A protein and the small-molecule ligand that binds it are described below.
Small molecule (SMILES): COC(=O)[C@H]1O[C@H](O[C@@H]2[C@H](O)[C@@H](O)[C@@H](O[C@@H]3[C@H](O)[C@@H](O)[C@@H](O[C@@H]4[C@H](O)[C@@H](O)[C@@H](O[C@@H]5[C@H](O)[C@@H](O)[C@@H](O[C@@H]6[C@H](O)[C@@H](O)[C@@H](O)O[C@@H]6C(=O)O)O[C@@H]5C(=O)O)O[C@@H]4C(=O)O)O[C@@H]3C(=O)O)O[C@@H]2C(=O)O)[C@H](O)[C@@H](O)[C@H]1O

Sequence of chain 1.A:
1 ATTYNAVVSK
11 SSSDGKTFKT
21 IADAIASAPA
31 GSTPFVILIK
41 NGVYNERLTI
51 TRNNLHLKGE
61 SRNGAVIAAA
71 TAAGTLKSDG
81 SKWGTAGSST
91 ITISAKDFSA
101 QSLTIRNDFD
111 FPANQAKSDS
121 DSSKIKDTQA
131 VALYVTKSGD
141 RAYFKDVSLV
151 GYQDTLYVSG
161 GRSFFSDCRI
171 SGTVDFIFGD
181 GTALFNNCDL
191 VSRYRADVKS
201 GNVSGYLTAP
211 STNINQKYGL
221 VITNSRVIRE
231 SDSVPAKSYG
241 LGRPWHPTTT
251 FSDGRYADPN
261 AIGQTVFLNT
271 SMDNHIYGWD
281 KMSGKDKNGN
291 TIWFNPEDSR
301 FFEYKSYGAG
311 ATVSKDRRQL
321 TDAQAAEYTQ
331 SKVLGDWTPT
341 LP

Binding-site contacts:
Ligand atom C6 contacts residue ASP154 of chain 1.A at 3.3 Å.
Ligand atom O3 contacts residue ARG243 of chain 1.A at 3.6 Å.
Ligand atom C4 contacts residue MET282 of chain 1.A at 3.7 Å (hydrophobic).
Ligand atom C1 contacts residue ARG243 of chain 1.A at 3.7 Å.
Ligand atom O6B contacts residue THR248 of chain 1.A at 3.0 Å (h-bond).
Ligand atom O4 contacts residue TRP245 of chain 1.A at 3.7 Å.
Ligand atom O6B contacts residue ARG243 of chain 1.A at 2.9 Å (salt-bridge).
Ligand atom O6A contacts residue GLN153 of chain 1.A at 2.8 Å (h-bond).
Ligand atom C5 contacts residue ASP175 of chain 1.A at 3.6 Å.
Ligand atom O2 contacts residue ASP154 of chain 1.A at 2.8 Å (salt-bridge).
Ligand atom O6B contacts residue ALA86 of chain 1.A at 2.8 Å (h-bond).
Ligand atom O5 contacts residue TRP245 of chain 1.A at 2.7 Å (h-bond).
Ligand atom C2 contacts residue THR248 of chain 1.A at 3.6 Å.
Ligand atom O3 contacts residue THR85 of chain 1.A at 2.5 Å (h-bond).
Ligand atom O6A contacts residue ASP154 of chain 1.A at 2.6 Å (salt-bridge).
Ligand atom C1 contacts residue TRP245 of chain 1.A at 3.5 Å (hydrophobic).
Ligand atom O6B contacts residue THR85 of chain 1.A at 3.5 Å (h-bond).
Ligand atom O2 contacts residue THR248 of chain 1.A at 2.9 Å (h-bond).
Ligand atom O6B contacts residue ASP175 of chain 1.A at 2.6 Å (salt-bridge).
Ligand atom C3 contacts residue THR85 of chain 1.A at 3.5 Å.
Ligand atom O3 contacts residue GLN153 of chain 1.A at 3.1 Å (h-bond).
Ligand atom O6A contacts residue THR85 of chain 1.A at 3.4 Å (h-bond).
Ligand atom O5 contacts residue GLN153 of chain 1.A at 3.0 Å (h-bond).
Ligand atom C6 contacts residue GLN153 of chain 1.A at 3.8 Å.
Ligand atom O6B contacts residue ASP154 of chain 1.A at 3.1 Å (salt-bridge).
Ligand atom O2 contacts residue PRO247 of chain 1.A at 3.4 Å.
Ligand atom O5 contacts residue GLN129 of chain 1.A at 3.5 Å (h-bond).
Ligand atom O2 contacts residue TRP245 of chain 1.A at 3.8 Å.
Ligand atom O6B contacts residue PRO247 of chain 1.A at 3.5 Å.
Ligand atom O2 contacts residue GLN129 of chain 1.A at 3.3 Å (h-bond).
Ligand atom O6B contacts residue TRP245 of chain 1.A at 3.0 Å (h-bond).
Ligand atom C6 contacts residue THR248 of chain 1.A at 3.4 Å.
Ligand atom O2 contacts residue THR85 of chain 1.A at 3.2 Å (h-bond).
Ligand atom O6A contacts residue THR248 of chain 1.A at 2.7 Å (h-bond).
Ligand atom O5 contacts residue ARG243 of chain 1.A at 3.0 Å (salt-bridge).
Ligand atom C6 contacts residue ASP175 of chain 1.A at 3.1 Å.
Ligand atom C6 contacts residue THR85 of chain 1.A at 3.6 Å.
Ligand atom O3 contacts residue TYR157 of chain 1.A at 3.8 Å.
Ligand atom O3 contacts residue TYR206 of chain 1.A at 2.9 Å (h-bond).
Ligand atom O6A contacts residue ARG195 of chain 1.A at 3.2 Å (salt-bridge).